Binding-site contacts:
Ligand atom C6 contacts residue LYS526 of chain 1.B at 3.8 Å.
Ligand atom P contacts residue VAL192 of chain 1.B at 3.5 Å.
Ligand atom O1P contacts residue LYS526 of chain 1.B at 3.6 Å (salt-bridge).
Ligand atom O4 contacts residue GLY119 of chain 1.B at 3.9 Å.
Ligand atom O3P contacts residue VAL192 of chain 1.B at 2.9 Å (h-bond).
Ligand atom O3P contacts residue SER191 of chain 1.B at 3.5 Å.
Ligand atom O1P contacts residue VAL192 of chain 1.B at 3.2 Å (h-bond).
Ligand atom O1 contacts residue ARG271 of chain 1.B at 3.0 Å (salt-bridge).
Ligand atom O3P contacts residue SER122 of chain 1.B at 2.5 Å (h-bond).
Ligand atom O5 contacts residue GLU165 of chain 1.B at 2.5 Å (salt-bridge).
Ligand atom O3 contacts residue GLY120 of chain 1.B at 3.7 Å.
Ligand atom C2 contacts residue THR121 of chain 1.B at 3.9 Å.
Ligand atom C5 contacts residue LYS526 of chain 1.B at 3.9 Å.
Ligand atom C3 contacts residue GLU162 of chain 1.B at 3.6 Å.
Ligand atom C5 contacts residue GLY119 of chain 1.B at 3.9 Å.
Ligand atom P contacts residue SER191 of chain 1.B at 3.5 Å.
Ligand atom P contacts residue LYS526 of chain 1.B at 3.8 Å.
Ligand atom O5 contacts residue LYS526 of chain 1.B at 3.0 Å (salt-bridge).
Ligand atom C1 contacts residue ARG271 of chain 1.B at 3.3 Å.
Ligand atom O4 contacts residue GLY120 of chain 1.B at 3.9 Å.
Ligand atom O4 contacts residue SER270 of chain 1.B at 4.0 Å.
Ligand atom O4 contacts residue THR121 of chain 1.B at 3.0 Å (h-bond).
Ligand atom C6 contacts residue GLU165 of chain 1.B at 3.5 Å.
Ligand atom O1P contacts residue SER191 of chain 1.B at 3.6 Å (h-bond).
Ligand atom O2P contacts residue VAL192 of chain 1.B at 3.9 Å.
Ligand atom O2P contacts residue SER191 of chain 1.B at 2.4 Å (h-bond).
Ligand atom O3 contacts residue GLU162 of chain 1.B at 2.5 Å (salt-bridge).
Ligand atom C6 contacts residue GLY119 of chain 1.B at 3.4 Å.
Ligand atom O6 contacts residue SER270 of chain 1.B at 3.9 Å.
Ligand atom C5 contacts residue GLU165 of chain 1.B at 3.2 Å.
Ligand atom O1 contacts residue SER269 of chain 1.B at 3.5 Å.
Ligand atom O2 contacts residue GLU162 of chain 1.B at 3.6 Å.
Ligand atom O3 contacts residue HIS363 of chain 1.B at 3.9 Å.
Ligand atom O2 contacts residue HIS363 of chain 1.B at 2.9 Å (h-bond).
Ligand atom C4 contacts residue SER270 of chain 1.B at 3.7 Å.
Ligand atom O6 contacts residue LYS526 of chain 1.B at 3.0 Å (salt-bridge).
Ligand atom O1 contacts residue SER270 of chain 1.B at 3.4 Å (h-bond).
Ligand atom O2P contacts residue ALA196 of chain 1.B at 3.6 Å.
Ligand atom O1P contacts residue GLY193 of chain 1.B at 2.7 Å (h-bond).
Ligand atom C1 contacts residue SER270 of chain 1.B at 3.1 Å.

Sequence of chain 1.B:
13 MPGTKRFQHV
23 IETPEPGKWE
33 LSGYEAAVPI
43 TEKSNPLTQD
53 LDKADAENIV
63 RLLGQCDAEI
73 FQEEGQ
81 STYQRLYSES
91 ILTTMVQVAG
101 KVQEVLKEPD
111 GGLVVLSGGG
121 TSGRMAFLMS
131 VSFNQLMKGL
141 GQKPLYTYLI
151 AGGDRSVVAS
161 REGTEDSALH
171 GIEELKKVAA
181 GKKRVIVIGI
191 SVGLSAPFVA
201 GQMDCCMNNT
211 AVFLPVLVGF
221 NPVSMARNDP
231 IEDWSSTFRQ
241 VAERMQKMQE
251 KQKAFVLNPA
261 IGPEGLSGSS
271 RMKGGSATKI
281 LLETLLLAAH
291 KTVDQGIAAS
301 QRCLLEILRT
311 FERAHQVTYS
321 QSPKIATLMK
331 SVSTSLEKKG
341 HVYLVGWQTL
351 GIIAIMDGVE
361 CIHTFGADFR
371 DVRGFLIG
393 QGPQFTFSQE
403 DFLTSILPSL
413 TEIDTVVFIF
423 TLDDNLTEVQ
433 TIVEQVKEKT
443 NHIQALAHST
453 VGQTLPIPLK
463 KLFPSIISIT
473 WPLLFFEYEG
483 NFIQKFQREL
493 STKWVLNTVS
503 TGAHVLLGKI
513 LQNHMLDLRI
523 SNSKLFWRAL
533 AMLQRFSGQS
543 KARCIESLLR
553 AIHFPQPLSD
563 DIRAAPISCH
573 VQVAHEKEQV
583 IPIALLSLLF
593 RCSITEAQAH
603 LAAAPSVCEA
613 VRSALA

The small molecule below binds the protein below.
Small molecule (SMILES): O=P(O)(O)OC[C@@H](O)[C@@H](O)[C@H](O)[C@@H](O)CO